Binding-site contacts:
Ligand atom O5 contacts residue GLY523 of chain 1.B at 4.2 Å.
Ligand atom C5 contacts residue GLU522 of chain 1.B at 3.6 Å.
Ligand atom O5 contacts residue GLN527 of chain 1.B at 4.4 Å.
Ligand atom C1 contacts residue GLU522 of chain 1.B at 3.4 Å.
Ligand atom C3 contacts residue ASN416 of chain 1.B at 3.8 Å.
Ligand atom C2 contacts residue GLU522 of chain 1.B at 2.4 Å.
Ligand atom C2 contacts residue GLY523 of chain 1.B at 4.2 Å.
Ligand atom C1 contacts residue GLN527 of chain 1.B at 3.4 Å.
Ligand atom C4 contacts residue GLU522 of chain 1.B at 2.7 Å.
Ligand atom C4 contacts residue GLU522 of chain 1.B at 3.5 Å.
Ligand atom C4 contacts residue PRO524 of chain 1.B at 4.2 Å (hydrophobic).
Ligand atom O4 contacts residue GLY523 of chain 1.B at 4.3 Å.
Ligand atom O5 contacts residue GLU522 of chain 1.B at 3.6 Å (salt-bridge).
Ligand atom C3 contacts residue PRO524 of chain 1.B at 3.9 Å (hydrophobic).
Ligand atom N2 contacts residue ASN416 of chain 1.B at 2.9 Å (h-bond).
Ligand atom C6 contacts residue GLU522 of chain 1.B at 3.3 Å.
Ligand atom C7 contacts residue GLN527 of chain 1.B at 4.3 Å.
Ligand atom O5 contacts residue ASN416 of chain 1.B at 2.4 Å (h-bond).
Ligand atom C1 contacts residue ASN416 of chain 1.B at 1.4 Å.
Ligand atom N2 contacts residue GLN527 of chain 1.B at 3.3 Å (h-bond).
Ligand atom C8 contacts residue ASN416 of chain 1.B at 4.3 Å.
Ligand atom C5 contacts residue ASN416 of chain 1.B at 3.6 Å.
Ligand atom O5 contacts residue GLU522 of chain 1.B at 4.0 Å.
Ligand atom C5 contacts residue GLU522 of chain 1.B at 3.5 Å.
Ligand atom O4 contacts residue PRO524 of chain 1.B at 3.5 Å.
Ligand atom O3 contacts residue GLU522 of chain 1.B at 1.9 Å (salt-bridge).
Ligand atom C3 contacts residue GLN527 of chain 1.B at 3.8 Å.
Ligand atom C3 contacts residue GLU522 of chain 1.B at 1.4 Å.
Ligand atom O6 contacts residue GLU522 of chain 1.B at 3.4 Å (salt-bridge).
Ligand atom O4 contacts residue GLU522 of chain 1.B at 3.0 Å (salt-bridge).
Ligand atom O3 contacts residue PRO524 of chain 1.B at 4.4 Å.
Ligand atom C5 contacts residue GLN527 of chain 1.B at 4.4 Å.
Ligand atom O4 contacts residue GLU522 of chain 1.B at 4.2 Å.
Ligand atom O7 contacts residue PRO524 of chain 1.B at 3.7 Å.
Ligand atom C4 contacts residue ASN416 of chain 1.B at 4.2 Å.
Ligand atom O7 contacts residue ASN416 of chain 1.B at 3.1 Å (h-bond).
Ligand atom O2 contacts residue GLU522 of chain 1.B at 3.5 Å (salt-bridge).
Ligand atom C7 contacts residue ASN416 of chain 1.B at 3.2 Å.
Ligand atom C2 contacts residue GLN527 of chain 1.B at 3.7 Å.
Ligand atom C2 contacts residue ASN416 of chain 1.B at 2.4 Å.

This small molecule binds to this protein.
Small molecule (SMILES): CC(=O)N[C@H]1[C@H](O[C@H]2[C@H](O)[C@@H](NC(C)=O)CO[C@@H]2CO)O[C@H](CO)[C@@H](O[C@@H]2O[C@H](CO)[C@@H](O)[C@H](O)[C@@H]2O)[C@@H]1O

Sequence of chain 1.B:
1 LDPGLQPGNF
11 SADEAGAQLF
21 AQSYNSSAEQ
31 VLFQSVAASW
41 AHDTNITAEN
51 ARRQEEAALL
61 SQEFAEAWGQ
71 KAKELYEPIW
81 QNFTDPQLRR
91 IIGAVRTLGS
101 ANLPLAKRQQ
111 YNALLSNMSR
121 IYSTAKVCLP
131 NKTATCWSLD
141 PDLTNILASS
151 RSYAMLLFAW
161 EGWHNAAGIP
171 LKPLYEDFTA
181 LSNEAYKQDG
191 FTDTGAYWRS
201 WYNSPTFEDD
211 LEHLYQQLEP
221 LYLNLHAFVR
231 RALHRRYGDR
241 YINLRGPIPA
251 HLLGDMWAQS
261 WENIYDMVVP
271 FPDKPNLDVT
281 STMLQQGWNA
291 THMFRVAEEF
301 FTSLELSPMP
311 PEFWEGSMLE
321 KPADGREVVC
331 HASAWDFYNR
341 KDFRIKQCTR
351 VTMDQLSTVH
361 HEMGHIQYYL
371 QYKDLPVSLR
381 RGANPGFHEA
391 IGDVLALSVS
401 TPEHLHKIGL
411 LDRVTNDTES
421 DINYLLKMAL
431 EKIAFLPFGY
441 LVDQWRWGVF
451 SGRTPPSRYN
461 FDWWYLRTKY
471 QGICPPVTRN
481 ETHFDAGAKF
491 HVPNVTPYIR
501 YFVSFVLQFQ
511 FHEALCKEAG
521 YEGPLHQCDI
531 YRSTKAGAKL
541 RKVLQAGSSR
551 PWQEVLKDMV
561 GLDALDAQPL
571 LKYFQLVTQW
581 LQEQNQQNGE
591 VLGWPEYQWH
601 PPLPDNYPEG